Sequence of chain 1.A:
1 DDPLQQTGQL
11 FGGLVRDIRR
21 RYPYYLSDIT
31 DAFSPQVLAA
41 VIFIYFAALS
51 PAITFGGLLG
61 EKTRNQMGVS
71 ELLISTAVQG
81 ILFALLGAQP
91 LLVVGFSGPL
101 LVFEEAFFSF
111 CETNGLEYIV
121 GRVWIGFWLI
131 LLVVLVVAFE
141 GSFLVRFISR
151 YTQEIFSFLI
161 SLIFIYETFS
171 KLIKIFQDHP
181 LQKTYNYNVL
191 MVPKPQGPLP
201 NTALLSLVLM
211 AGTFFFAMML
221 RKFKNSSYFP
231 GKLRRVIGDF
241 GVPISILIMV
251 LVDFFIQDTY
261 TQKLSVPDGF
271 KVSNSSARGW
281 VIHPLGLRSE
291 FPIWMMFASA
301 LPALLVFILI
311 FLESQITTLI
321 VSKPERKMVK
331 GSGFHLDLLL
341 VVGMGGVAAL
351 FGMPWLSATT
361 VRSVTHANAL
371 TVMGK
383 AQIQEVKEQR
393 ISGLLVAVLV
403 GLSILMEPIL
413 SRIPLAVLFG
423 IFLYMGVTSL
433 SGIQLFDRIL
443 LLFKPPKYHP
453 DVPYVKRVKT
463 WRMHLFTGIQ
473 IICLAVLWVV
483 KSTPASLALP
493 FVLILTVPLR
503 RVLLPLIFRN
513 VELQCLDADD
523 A

A small-molecule ligand and the protein it binds are described below.
Small molecule (SMILES): CC(C)CCC[C@@H](C)[C@H]1CC[C@H]2[C@@H]3CC=C4C[C@@H](O)CC[C@]4(C)[C@H]3CC[C@]12C

Binding-site contacts:
Ligand atom C22 contacts residue ILE473 of chain 1.A at 3.3 Å (hydrophobic).
Ligand atom C6 contacts residue HIS466 of chain 1.A at 4.5 Å.
Ligand atom C1 contacts residue LEU444 of chain 1.A at 4.0 Å (hydrophobic).
Ligand atom C14 contacts residue GLY470 of chain 1.A at 4.1 Å.
Ligand atom C9 contacts residue HIS466 of chain 1.A at 4.4 Å.
Ligand atom C4 contacts residue HIS466 of chain 1.A at 4.5 Å.
Ligand atom C22 contacts residue GLY470 of chain 1.A at 4.2 Å.
Ligand atom C6 contacts residue LEU467 of chain 1.A at 4.3 Å (hydrophobic).
Ligand atom C23 contacts residue GLY470 of chain 1.A at 4.5 Å.
Ligand atom O1 contacts residue TRP463 of chain 1.A at 4.2 Å.
Ligand atom C24 contacts residue ILE473 of chain 1.A at 4.2 Å (hydrophobic).
Ligand atom C1 contacts residue HIS466 of chain 1.A at 4.1 Å.
Ligand atom C24 contacts residue ILE474 of chain 1.A at 3.9 Å (hydrophobic).
Ligand atom C16 contacts residue GLY470 of chain 1.A at 3.9 Å.
Ligand atom C7 contacts residue LEU467 of chain 1.A at 4.2 Å (hydrophobic).
Ligand atom C17 contacts residue GLY470 of chain 1.A at 4.2 Å.
Ligand atom C23 contacts residue ILE473 of chain 1.A at 4.0 Å (hydrophobic).
Ligand atom C2 contacts residue HIS466 of chain 1.A at 4.1 Å.
Ligand atom C3 contacts residue TRP463 of chain 1.A at 4.4 Å (hydrophobic).
Ligand atom C7 contacts residue HIS466 of chain 1.A at 4.1 Å.
Ligand atom C20 contacts residue ILE473 of chain 1.A at 4.5 Å (hydrophobic).
Ligand atom O1 contacts residue HIS466 of chain 1.A at 4.3 Å.
Ligand atom C9 contacts residue LEU444 of chain 1.A at 4.3 Å (hydrophobic).
Ligand atom C5 contacts residue HIS466 of chain 1.A at 4.3 Å.
Ligand atom C3 contacts residue HIS466 of chain 1.A at 3.9 Å.
Ligand atom C15 contacts residue GLY470 of chain 1.A at 4.1 Å.
Ligand atom C11 contacts residue LEU444 of chain 1.A at 4.1 Å (hydrophobic).
Ligand atom C23 contacts residue ILE474 of chain 1.A at 3.3 Å (hydrophobic).